Sequence of chain 5.C:
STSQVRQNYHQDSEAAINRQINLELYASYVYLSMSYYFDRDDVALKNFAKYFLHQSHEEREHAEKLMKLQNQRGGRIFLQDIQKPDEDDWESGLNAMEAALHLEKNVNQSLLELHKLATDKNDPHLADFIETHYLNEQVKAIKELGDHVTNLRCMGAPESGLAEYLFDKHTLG

This small molecule binds to this protein.
Small molecule (SMILES): CCCCSC(=S)SC(C)(C)C(=O)NCCN1C(=O)CCC1=O

Binding-site contacts:
Ligand atom C20 contacts residue CYS157 of chain 5.C at 1.8 Å (hydrophobic).
Ligand atom C21 contacts residue ASP45 of chain 5.A at 4.5 Å.
Ligand atom O19 contacts residue CYS157 of chain 5.C at 3.2 Å (h-bond).
Ligand atom C22 contacts residue CYS157 of chain 5.C at 3.9 Å (hydrophobic).
Ligand atom O19 contacts residue GLY164 of chain 5.A at 4.2 Å.
Ligand atom C18 contacts residue CYS157 of chain 5.C at 2.7 Å (hydrophobic).
Ligand atom C21 contacts residue CYS157 of chain 5.C at 2.7 Å (hydrophobic).
Ligand atom N17 contacts residue CYS157 of chain 5.C at 3.8 Å.

Sequence of chain 5.A:
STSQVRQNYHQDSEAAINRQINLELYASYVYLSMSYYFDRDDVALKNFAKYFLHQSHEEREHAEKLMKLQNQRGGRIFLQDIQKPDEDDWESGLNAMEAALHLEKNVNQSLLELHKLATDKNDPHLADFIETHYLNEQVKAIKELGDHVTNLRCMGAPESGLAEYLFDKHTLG